Binding-site contacts:
Ligand atom C2 contacts residue ASN114 of chain 1.C at 2.5 Å.
Ligand atom C5 contacts residue ASN114 of chain 1.C at 3.7 Å.
Ligand atom C4 contacts residue ASN114 of chain 1.C at 4.2 Å.
Ligand atom O5 contacts residue ASN114 of chain 1.C at 2.4 Å (h-bond).
Ligand atom C1 contacts residue ASN114 of chain 1.C at 1.4 Å.
Ligand atom C8 contacts residue VAL113 of chain 1.C at 3.8 Å (hydrophobic).
Ligand atom N2 contacts residue VAL113 of chain 1.C at 3.9 Å.
Ligand atom C7 contacts residue ASN114 of chain 1.C at 3.8 Å.
Ligand atom N2 contacts residue ASN114 of chain 1.C at 2.9 Å (h-bond).
Ligand atom C3 contacts residue ASN114 of chain 1.C at 3.8 Å.
Ligand atom O7 contacts residue ASN114 of chain 1.C at 4.3 Å.
Ligand atom C7 contacts residue VAL113 of chain 1.C at 4.4 Å (hydrophobic).
Ligand atom C8 contacts residue TYR118 of chain 1.C at 4.0 Å (hydrophobic).

The protein below binds the small molecule below.
Small molecule (SMILES): CC(=O)N[C@@H]1[C@@H](O)[C@H](O)[C@@H](CO)O[C@H]1O

Sequence of chain 1.C:
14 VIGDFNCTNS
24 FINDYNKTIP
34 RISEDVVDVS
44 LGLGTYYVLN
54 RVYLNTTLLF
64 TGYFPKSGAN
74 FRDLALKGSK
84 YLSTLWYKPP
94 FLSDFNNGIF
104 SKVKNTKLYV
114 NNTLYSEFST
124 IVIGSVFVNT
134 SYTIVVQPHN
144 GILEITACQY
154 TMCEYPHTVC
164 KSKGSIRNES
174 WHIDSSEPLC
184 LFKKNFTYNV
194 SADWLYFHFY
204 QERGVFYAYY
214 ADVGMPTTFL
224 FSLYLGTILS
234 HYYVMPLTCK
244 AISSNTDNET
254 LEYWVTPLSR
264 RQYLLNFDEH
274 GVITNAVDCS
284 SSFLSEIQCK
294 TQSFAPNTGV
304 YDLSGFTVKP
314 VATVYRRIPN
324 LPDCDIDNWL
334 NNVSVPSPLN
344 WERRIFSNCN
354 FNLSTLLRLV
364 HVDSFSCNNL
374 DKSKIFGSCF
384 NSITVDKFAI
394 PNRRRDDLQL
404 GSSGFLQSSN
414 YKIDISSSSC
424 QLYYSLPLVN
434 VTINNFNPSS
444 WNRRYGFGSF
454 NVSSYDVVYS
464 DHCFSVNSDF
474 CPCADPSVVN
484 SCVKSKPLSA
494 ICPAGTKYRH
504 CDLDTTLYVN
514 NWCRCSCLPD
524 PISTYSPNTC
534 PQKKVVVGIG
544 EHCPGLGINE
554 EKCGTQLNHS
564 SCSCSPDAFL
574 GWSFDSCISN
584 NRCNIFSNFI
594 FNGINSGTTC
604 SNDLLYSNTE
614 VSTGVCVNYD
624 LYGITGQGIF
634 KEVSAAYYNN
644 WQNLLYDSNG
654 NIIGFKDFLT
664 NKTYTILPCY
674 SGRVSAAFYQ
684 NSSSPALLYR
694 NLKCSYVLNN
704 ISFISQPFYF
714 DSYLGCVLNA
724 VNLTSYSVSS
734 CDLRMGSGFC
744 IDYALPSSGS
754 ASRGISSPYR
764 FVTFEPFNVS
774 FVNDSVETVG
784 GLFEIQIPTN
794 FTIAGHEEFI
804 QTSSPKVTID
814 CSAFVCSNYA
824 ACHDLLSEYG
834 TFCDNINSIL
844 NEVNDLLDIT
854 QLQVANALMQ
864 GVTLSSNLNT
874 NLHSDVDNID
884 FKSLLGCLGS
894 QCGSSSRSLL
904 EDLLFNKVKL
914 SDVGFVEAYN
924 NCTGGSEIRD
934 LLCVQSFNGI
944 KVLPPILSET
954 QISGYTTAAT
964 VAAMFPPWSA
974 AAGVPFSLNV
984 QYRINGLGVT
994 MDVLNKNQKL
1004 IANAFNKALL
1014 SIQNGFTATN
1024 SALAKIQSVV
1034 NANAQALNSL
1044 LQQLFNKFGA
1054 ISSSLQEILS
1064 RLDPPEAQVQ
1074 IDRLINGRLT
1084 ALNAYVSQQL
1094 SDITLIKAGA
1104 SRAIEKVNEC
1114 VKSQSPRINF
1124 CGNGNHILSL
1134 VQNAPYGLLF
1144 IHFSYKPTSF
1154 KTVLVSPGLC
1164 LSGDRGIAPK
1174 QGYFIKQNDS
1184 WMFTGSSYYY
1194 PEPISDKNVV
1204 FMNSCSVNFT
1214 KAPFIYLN